Sequence of chain 1.A:
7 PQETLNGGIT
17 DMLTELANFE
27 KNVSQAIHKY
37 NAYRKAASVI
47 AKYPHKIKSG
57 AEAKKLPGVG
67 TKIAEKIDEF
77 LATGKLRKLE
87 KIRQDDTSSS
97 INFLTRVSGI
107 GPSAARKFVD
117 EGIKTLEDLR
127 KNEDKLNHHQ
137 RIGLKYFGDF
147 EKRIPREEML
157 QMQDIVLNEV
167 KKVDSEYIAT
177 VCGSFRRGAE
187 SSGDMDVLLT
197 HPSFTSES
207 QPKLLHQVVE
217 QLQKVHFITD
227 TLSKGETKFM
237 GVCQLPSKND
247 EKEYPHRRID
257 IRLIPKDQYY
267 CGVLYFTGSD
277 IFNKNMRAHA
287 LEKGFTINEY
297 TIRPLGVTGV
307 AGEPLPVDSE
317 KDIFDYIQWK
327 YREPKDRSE

A protein and the small-molecule ligand that binds it are described below.
Small molecule (SMILES): Cc1cn([C@H]2C[C@H](O[P](=O)(O)OC[C@H]3O[C@@H](n4ccc(N)nc4=O)C[C@@H]3O[P](=O)(O)OC[C@H]3O[C@@H](n4cnc5c(=O)nc(N)[nH]c54)C[C@@H]3O[P](=O)(O)OC[C@H]3O[C@@H](n4cnc5c(=O)nc(N)[nH]c54)C[C@@H]3O)[C@@H](CO[P](=O)(O)O[C@H]3C[C@H](n4cnc5c(=O)nc(N)[nH]c54)O[C@@H]3COP(=O)(O)O)O2)c(=O)[nH]c1=O

Binding-site contacts:
Ligand atom OP1 contacts residue LEU62 of chain 1.A at 3.7 Å.
Ligand atom OP1 contacts residue PRO63 of chain 1.A at 3.8 Å.
Ligand atom P contacts residue NA1 of chain 1.F at 3.7 Å.
Ligand atom O3' contacts residue LYS68 of chain 1.A at 3.9 Å.
Ligand atom OP2 contacts residue NA1 of chain 1.F at 3.7 Å.
Ligand atom P contacts residue LYS68 of chain 1.A at 3.8 Å.
Ligand atom O3' contacts residue ILE69 of chain 1.A at 3.8 Å.
Ligand atom OP2 contacts residue GLY66 of chain 1.A at 3.8 Å.
Ligand atom C4' contacts residue GLY64 of chain 1.A at 3.2 Å.
Ligand atom O3' contacts residue GLY64 of chain 1.A at 3.5 Å.
Ligand atom OP1 contacts residue LYS68 of chain 1.A at 3.6 Å (salt-bridge).
Ligand atom OP1 contacts residue GLY64 of chain 1.A at 2.9 Å (h-bond).
Ligand atom P contacts residue ILE69 of chain 1.A at 3.8 Å.
Ligand atom C3' contacts residue LYS68 of chain 1.A at 3.8 Å.
Ligand atom C3' contacts residue GLY66 of chain 1.A at 3.7 Å.
Ligand atom OP1 contacts residue GLY66 of chain 1.A at 2.9 Å (h-bond).
Ligand atom C5' contacts residue TYR39 of chain 1.A at 3.3 Å (hydrophobic).
Ligand atom C6 contacts residue HIS34 of chain 1.A at 3.9 Å.
Ligand atom C1' contacts residue ALA38 of chain 1.A at 4.0 Å (hydrophobic).
Ligand atom N1 contacts residue HIS34 of chain 1.A at 3.8 Å.
Ligand atom O5' contacts residue GLY66 of chain 1.A at 3.4 Å (h-bond).
Ligand atom P contacts residue VAL65 of chain 1.A at 3.8 Å.
Ligand atom C4' contacts residue TYR39 of chain 1.A at 3.9 Å (hydrophobic).
Ligand atom OP1 contacts residue VAL65 of chain 1.A at 3.5 Å (h-bond).
Ligand atom O3' contacts residue VAL65 of chain 1.A at 3.8 Å.
Ligand atom OP1 contacts residue ILE69 of chain 1.A at 2.8 Å (h-bond).
Ligand atom N3 contacts residue ALA38 of chain 1.A at 3.5 Å.
Ligand atom C3' contacts residue GLY64 of chain 1.A at 3.9 Å.
Ligand atom P contacts residue GLY64 of chain 1.A at 4.0 Å.
Ligand atom OP2 contacts residue VAL65 of chain 1.A at 3.6 Å (h-bond).
Ligand atom OP2 contacts residue THR67 of chain 1.A at 3.7 Å.
Ligand atom OP1 contacts residue THR67 of chain 1.A at 3.8 Å.
Ligand atom C5' contacts residue GLY66 of chain 1.A at 3.5 Å.
Ligand atom P contacts residue GLY66 of chain 1.A at 3.7 Å.
Ligand atom OP1 contacts residue NA1 of chain 1.F at 2.8 Å (h-bond).
Ligand atom OP2 contacts residue LYS68 of chain 1.A at 3.7 Å.
Ligand atom C5' contacts residue GLY64 of chain 1.A at 3.2 Å.
Ligand atom OP2 contacts residue GLY66 of chain 1.A at 3.9 Å.
Ligand atom O6 contacts residue HIS34 of chain 1.A at 3.7 Å.
Ligand atom OP2 contacts residue LYS68 of chain 1.A at 3.1 Å.